Sequence of chain 1.A:
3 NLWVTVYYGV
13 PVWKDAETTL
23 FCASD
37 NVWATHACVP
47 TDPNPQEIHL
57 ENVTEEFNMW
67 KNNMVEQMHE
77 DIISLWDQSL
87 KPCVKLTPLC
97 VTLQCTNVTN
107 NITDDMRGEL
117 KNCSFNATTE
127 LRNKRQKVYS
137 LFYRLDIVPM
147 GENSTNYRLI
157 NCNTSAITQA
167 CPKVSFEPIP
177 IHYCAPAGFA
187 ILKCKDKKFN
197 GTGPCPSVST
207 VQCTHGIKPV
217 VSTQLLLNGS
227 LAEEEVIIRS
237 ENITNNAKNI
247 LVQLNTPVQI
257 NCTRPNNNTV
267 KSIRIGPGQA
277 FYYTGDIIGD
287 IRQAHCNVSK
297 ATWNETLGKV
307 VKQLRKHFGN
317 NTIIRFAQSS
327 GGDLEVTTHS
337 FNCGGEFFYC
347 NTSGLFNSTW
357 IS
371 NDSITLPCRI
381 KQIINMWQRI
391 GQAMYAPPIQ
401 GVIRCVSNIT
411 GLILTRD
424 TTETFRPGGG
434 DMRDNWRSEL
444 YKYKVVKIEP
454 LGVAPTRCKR

Binding-site contacts:
Ligand atom O6 contacts residue LYS117 of chain 1.A at 3.2 Å (salt-bridge).
Ligand atom C2 contacts residue ASN103 of chain 1.A at 2.5 Å.
Ligand atom C3 contacts residue ASN103 of chain 1.A at 3.9 Å.
Ligand atom C7 contacts residue ASN103 of chain 1.A at 3.2 Å.
Ligand atom C8 contacts residue ASN103 of chain 1.A at 4.4 Å.
Ligand atom C1 contacts residue LYS117 of chain 1.A at 4.2 Å.
Ligand atom C5 contacts residue LYS117 of chain 1.A at 4.2 Å.
Ligand atom C6 contacts residue LYS117 of chain 1.A at 4.2 Å.
Ligand atom O7 contacts residue ASN103 of chain 1.A at 3.1 Å (h-bond).
Ligand atom C6 contacts residue GLY114 of chain 1.A at 4.0 Å.
Ligand atom N2 contacts residue ASN103 of chain 1.A at 3.0 Å (h-bond).
Ligand atom O5 contacts residue LYS117 of chain 1.A at 3.6 Å (salt-bridge).
Ligand atom O5 contacts residue ASN103 of chain 1.A at 2.5 Å (h-bond).
Ligand atom C1 contacts residue ASN103 of chain 1.A at 1.5 Å.
Ligand atom C5 contacts residue ASN103 of chain 1.A at 3.8 Å.
Ligand atom O6 contacts residue GLY114 of chain 1.A at 3.5 Å.
Ligand atom C4 contacts residue ASN103 of chain 1.A at 4.4 Å.

The protein below binds the small molecule below.
Small molecule (SMILES): CC(=O)N[C@@H]1[C@@H](O)[C@H](O)[C@@H](CO)O[C@H]1O